Sequence of chain 1.B:
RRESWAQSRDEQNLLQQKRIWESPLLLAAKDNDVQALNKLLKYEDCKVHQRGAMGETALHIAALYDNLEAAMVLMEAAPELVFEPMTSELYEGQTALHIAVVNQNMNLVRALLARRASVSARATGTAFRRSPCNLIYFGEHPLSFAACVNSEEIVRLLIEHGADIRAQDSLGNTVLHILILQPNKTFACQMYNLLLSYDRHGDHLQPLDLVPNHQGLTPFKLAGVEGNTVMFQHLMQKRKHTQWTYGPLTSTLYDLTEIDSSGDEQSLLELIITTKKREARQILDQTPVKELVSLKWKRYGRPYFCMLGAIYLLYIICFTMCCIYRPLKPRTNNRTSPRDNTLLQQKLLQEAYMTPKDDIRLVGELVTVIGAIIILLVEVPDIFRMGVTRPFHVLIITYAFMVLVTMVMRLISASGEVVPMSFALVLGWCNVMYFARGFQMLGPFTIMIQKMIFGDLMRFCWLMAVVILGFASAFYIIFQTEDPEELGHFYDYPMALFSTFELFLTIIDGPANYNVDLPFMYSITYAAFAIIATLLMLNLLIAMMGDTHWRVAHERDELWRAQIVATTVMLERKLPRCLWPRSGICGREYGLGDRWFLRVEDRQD

A small-molecule ligand and the protein it binds are described below.
Small molecule (SMILES): CC(C)CCC[C@@H](C)[C@H]1CC[C@H]2[C@@H]3CC=C4C[C@@H](OC(=O)CCC(=O)O)CC[C@]4(C)[C@H]3CC[C@]12C

Binding-site contacts:
Ligand atom CAL contacts residue TYR467 of chain 1.B at 3.6 Å (hydrophobic).
Ligand atom CAA contacts residue VAL391 of chain 1.B at 3.9 Å (hydrophobic).
Ligand atom OAF contacts residue TYR467 of chain 1.B at 3.1 Å (h-bond).
Ligand atom CAM contacts residue TYR467 of chain 1.B at 3.6 Å (hydrophobic).
Ligand atom CAV contacts residue MET603 of chain 1.B at 3.9 Å (hydrophobic).
Ligand atom OAF contacts residue MET603 of chain 1.B at 3.7 Å.
Ligand atom OAG contacts residue HIS426 of chain 1.B at 3.0 Å (h-bond).
Ligand atom CAP contacts residue ILE398 of chain 1.B at 3.8 Å (hydrophobic).
Ligand atom OAH contacts residue ARG470 of chain 1.B at 3.2 Å (salt-bridge).
Ligand atom CBE contacts residue ILE399 of chain 1.B at 4.0 Å (hydrophobic).
Ligand atom OAF contacts residue ALA599 of chain 1.B at 3.2 Å (h-bond).
Ligand atom CAU contacts residue TYR336 of chain 1.B at 3.6 Å (hydrophobic).
Ligand atom CAN contacts residue GLY395 of chain 1.B at 3.9 Å.
Ligand atom OAG contacts residue PHE425 of chain 1.B at 3.0 Å.
Ligand atom CAC contacts residue TYR339 of chain 1.B at 3.8 Å (hydrophobic).
Ligand atom CAA contacts residue TYR339 of chain 1.B at 3.6 Å (hydrophobic).
Ligand atom CAL contacts residue MET603 of chain 1.B at 3.9 Å (hydrophobic).
Ligand atom CAV contacts residue GLU403 of chain 1.B at 3.6 Å.
Ligand atom CAE contacts residue LEU332 of chain 1.B at 3.8 Å (hydrophobic).
Ligand atom CAK contacts residue GLU403 of chain 1.B at 3.9 Å.
Ligand atom CAI contacts residue GLU403 of chain 1.B at 3.0 Å.
Ligand atom CAB contacts residue GLY395 of chain 1.B at 3.9 Å.
Ligand atom OAW contacts residue MET603 of chain 1.B at 3.8 Å.
Ligand atom CAJ contacts residue GLY395 of chain 1.B at 3.8 Å.
Ligand atom CAQ contacts residue ILE399 of chain 1.B at 3.8 Å (hydrophobic).
Ligand atom CBG contacts residue ILE399 of chain 1.B at 3.9 Å (hydrophobic).
Ligand atom OAF contacts residue THR600 of chain 1.B at 3.6 Å.
Ligand atom CAP contacts residue ILE399 of chain 1.B at 3.7 Å (hydrophobic).
Ligand atom CAC contacts residue TYR336 of chain 1.B at 4.0 Å (hydrophobic).
Ligand atom CAM contacts residue HIS426 of chain 1.B at 3.7 Å.
Ligand atom CAL contacts residue HIS426 of chain 1.B at 3.7 Å.
Ligand atom CAY contacts residue HIS426 of chain 1.B at 3.7 Å.
Ligand atom CAB contacts residue VAL391 of chain 1.B at 3.8 Å (hydrophobic).
Ligand atom CAZ contacts residue GLU403 of chain 1.B at 3.7 Å.
Ligand atom CAR contacts residue TYR467 of chain 1.B at 3.4 Å (hydrophobic).
Ligand atom CAK contacts residue VAL402 of chain 1.B at 3.5 Å (hydrophobic).
Ligand atom OAH contacts residue TYR467 of chain 1.B at 3.7 Å.
Ligand atom CAB contacts residue ILE394 of chain 1.B at 3.9 Å (hydrophobic).
Ligand atom CAX contacts residue TYR467 of chain 1.B at 3.3 Å (hydrophobic).
Ligand atom OAW contacts residue TYR467 of chain 1.B at 3.6 Å.